Sequence of chain 1.E:
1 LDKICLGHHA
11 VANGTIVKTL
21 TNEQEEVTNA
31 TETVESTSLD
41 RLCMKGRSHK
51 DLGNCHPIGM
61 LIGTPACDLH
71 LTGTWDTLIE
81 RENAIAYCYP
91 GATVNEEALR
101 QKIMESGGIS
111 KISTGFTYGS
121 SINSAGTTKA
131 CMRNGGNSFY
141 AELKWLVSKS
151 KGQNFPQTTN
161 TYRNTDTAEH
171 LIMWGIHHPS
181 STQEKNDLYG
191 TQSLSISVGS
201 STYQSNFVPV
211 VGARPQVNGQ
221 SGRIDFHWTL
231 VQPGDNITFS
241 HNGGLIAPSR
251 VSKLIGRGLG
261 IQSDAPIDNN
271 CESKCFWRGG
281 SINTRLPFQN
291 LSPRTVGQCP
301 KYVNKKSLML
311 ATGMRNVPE

Binding-site contacts:
Ligand atom C2 contacts residue ASN82 of chain 1.D at 2.5 Å.
Ligand atom C7 contacts residue GLU105 of chain 1.E at 3.4 Å.
Ligand atom C7 contacts residue ASN79 of chain 1.D at 3.2 Å.
Ligand atom N2 contacts residue ASN79 of chain 1.D at 4.0 Å.
Ligand atom O7 contacts residue ARG294 of chain 1.C at 3.8 Å.
Ligand atom O7 contacts residue GLU105 of chain 1.E at 2.4 Å (salt-bridge).
Ligand atom C8 contacts residue HIS75 of chain 1.D at 3.4 Å.
Ligand atom C5 contacts residue ASN82 of chain 1.D at 3.5 Å.
Ligand atom C8 contacts residue ARG294 of chain 1.C at 3.3 Å.
Ligand atom O7 contacts residue ASN79 of chain 1.D at 3.0 Å (h-bond).
Ligand atom O7 contacts residue HIS75 of chain 1.D at 3.9 Å.
Ligand atom O5 contacts residue ASN82 of chain 1.D at 2.2 Å (h-bond).
Ligand atom C7 contacts residue ARG294 of chain 1.C at 4.0 Å.
Ligand atom N2 contacts residue GLU105 of chain 1.E at 4.3 Å.
Ligand atom O7 contacts residue ASN82 of chain 1.D at 4.3 Å.
Ligand atom N2 contacts residue GLY78 of chain 1.D at 4.5 Å.
Ligand atom C7 contacts residue ASN82 of chain 1.D at 3.9 Å.
Ligand atom C8 contacts residue ASN79 of chain 1.D at 3.3 Å.
Ligand atom C6 contacts residue ASN82 of chain 1.D at 4.4 Å.
Ligand atom O6 contacts residue ARG257 of chain 1.E at 3.6 Å.
Ligand atom N2 contacts residue ASN82 of chain 1.D at 3.0 Å (h-bond).
Ligand atom C1 contacts residue ASN82 of chain 1.D at 1.4 Å.
Ligand atom C8 contacts residue GLU105 of chain 1.E at 4.3 Å.
Ligand atom C3 contacts residue ASN82 of chain 1.D at 3.8 Å.
Ligand atom C7 contacts residue HIS75 of chain 1.D at 4.2 Å.
Ligand atom C8 contacts residue GLY78 of chain 1.D at 4.1 Å.
Ligand atom C4 contacts residue ASN82 of chain 1.D at 4.2 Å.

Sequence of chain 1.C:
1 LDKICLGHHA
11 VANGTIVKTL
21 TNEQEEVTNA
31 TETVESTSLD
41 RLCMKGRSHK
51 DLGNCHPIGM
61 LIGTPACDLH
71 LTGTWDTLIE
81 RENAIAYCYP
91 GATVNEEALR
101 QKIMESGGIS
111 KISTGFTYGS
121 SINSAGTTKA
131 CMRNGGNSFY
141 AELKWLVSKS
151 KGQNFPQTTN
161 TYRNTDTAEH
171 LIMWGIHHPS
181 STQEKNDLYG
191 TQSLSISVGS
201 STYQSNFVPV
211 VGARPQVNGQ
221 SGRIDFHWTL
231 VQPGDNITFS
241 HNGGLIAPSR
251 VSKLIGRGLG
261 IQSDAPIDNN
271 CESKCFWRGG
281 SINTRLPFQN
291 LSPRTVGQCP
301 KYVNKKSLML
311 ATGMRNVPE

Sequence of chain 1.D:
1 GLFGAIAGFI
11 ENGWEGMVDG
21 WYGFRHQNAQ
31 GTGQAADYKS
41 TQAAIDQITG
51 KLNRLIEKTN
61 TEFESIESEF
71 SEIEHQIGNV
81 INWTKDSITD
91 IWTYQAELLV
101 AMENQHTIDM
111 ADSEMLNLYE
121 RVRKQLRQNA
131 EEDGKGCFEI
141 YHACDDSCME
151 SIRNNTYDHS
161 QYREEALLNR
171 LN

A protein and the small-molecule ligand that binds it are described below.
Small molecule (SMILES): CC(=O)N[C@H]1[C@H](O[C@H]2[C@H](O)[C@@H](NC(C)=O)CO[C@@H]2CO)O[C@H](CO)[C@@H](O[C@@H]2O[C@H](CO[C@H]3O[C@H](CO)[C@@H](O)[C@H](O)[C@@H]3O)[C@@H](O)[C@H](O[C@H]3O[C@H](CO)[C@@H](O)[C@H](O)[C@@H]3O)[C@@H]2O)[C@@H]1O